A small-molecule ligand and the protein it binds are described below.
Small molecule (SMILES): Cc1cn([C@H]2C[C@H](O[P](=O)(O)OC[C@H]3O[C@@H](n4ccc(N)nc4=O)C[C@@H]3O[P](=O)(O)OC[C@H]3O[C@@H](n4cnc5c(=O)nc(N)[nH]c54)C[C@@H]3O[P](=O)(O)OC[C@H]3O[C@@H](n4cnc5c(=O)nc(N)[nH]c54)C[C@@H]3O)[C@@H](CO[P](=O)(O)O[C@H]3C[C@H](n4cnc5c(=O)nc(N)[nH]c54)O[C@@H]3COP(=O)(O)O)O2)c(=O)[nH]c1=O

Sequence of chain 1.A:
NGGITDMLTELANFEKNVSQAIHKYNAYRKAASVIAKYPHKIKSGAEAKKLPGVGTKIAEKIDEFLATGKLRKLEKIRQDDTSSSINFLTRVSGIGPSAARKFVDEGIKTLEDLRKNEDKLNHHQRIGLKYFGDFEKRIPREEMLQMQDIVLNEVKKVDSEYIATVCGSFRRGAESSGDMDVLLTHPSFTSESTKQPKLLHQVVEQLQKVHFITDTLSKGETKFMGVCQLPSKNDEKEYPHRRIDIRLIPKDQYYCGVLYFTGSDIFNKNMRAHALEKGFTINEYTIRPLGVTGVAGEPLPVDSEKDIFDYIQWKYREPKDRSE

Binding-site contacts:
Ligand atom C4' contacts residue GLY64 of chain 1.A at 3.5 Å.
Ligand atom C3' contacts residue GLY66 of chain 1.A at 3.8 Å.
Ligand atom OP2 contacts residue THR67 of chain 1.A at 3.6 Å (h-bond).
Ligand atom OP1 contacts residue PRO63 of chain 1.A at 3.5 Å.
Ligand atom OP1 contacts residue LEU62 of chain 1.A at 3.6 Å (h-bond).
Ligand atom OP2 contacts residue NA1 of chain 1.L at 3.9 Å.
Ligand atom OP1 contacts residue LYS68 of chain 1.A at 3.6 Å.
Ligand atom P contacts residue LYS68 of chain 1.A at 3.2 Å.
Ligand atom C5' contacts residue GLY64 of chain 1.A at 3.4 Å.
Ligand atom OP1 contacts residue NA1 of chain 1.L at 2.6 Å (h-bond).
Ligand atom P contacts residue NA1 of chain 1.L at 3.7 Å.
Ligand atom OP3 contacts residue LYS35 of chain 1.A at 2.5 Å (salt-bridge).
Ligand atom N7 contacts residue LYS35 of chain 1.A at 3.9 Å.
Ligand atom OP1 contacts residue GLY64 of chain 1.A at 2.8 Å (h-bond).
Ligand atom OP2 contacts residue GLY66 of chain 1.A at 3.7 Å.
Ligand atom P contacts residue ILE69 of chain 1.A at 3.8 Å.
Ligand atom OP2 contacts residue LYS68 of chain 1.A at 2.8 Å (salt-bridge).
Ligand atom P contacts residue GLY64 of chain 1.A at 3.8 Å.
Ligand atom P contacts residue VAL65 of chain 1.A at 3.7 Å.
Ligand atom O3' contacts residue VAL65 of chain 1.A at 3.8 Å.
Ligand atom N3 contacts residue ALA38 of chain 1.A at 3.4 Å.
Ligand atom O3' contacts residue GLY64 of chain 1.A at 3.5 Å.
Ligand atom OP1 contacts residue VAL65 of chain 1.A at 3.2 Å (h-bond).
Ligand atom OP2 contacts residue VAL65 of chain 1.A at 3.6 Å (h-bond).
Ligand atom OP2 contacts residue GLY66 of chain 1.A at 3.9 Å.
Ligand atom P contacts residue LYS68 of chain 1.A at 3.8 Å.
Ligand atom OP1 contacts residue THR67 of chain 1.A at 3.6 Å.
Ligand atom OP1 contacts residue LYS68 of chain 1.A at 2.8 Å (salt-bridge).
Ligand atom OP2 contacts residue LYS68 of chain 1.A at 3.0 Å (salt-bridge).
Ligand atom P contacts residue GLY66 of chain 1.A at 3.6 Å.
Ligand atom O5' contacts residue LYS35 of chain 1.A at 3.5 Å.
Ligand atom C5' contacts residue GLY66 of chain 1.A at 3.7 Å.
Ligand atom OP1 contacts residue GLY66 of chain 1.A at 2.8 Å (h-bond).
Ligand atom OP1 contacts residue LYS35 of chain 1.A at 3.5 Å (salt-bridge).
Ligand atom P contacts residue LYS35 of chain 1.A at 3.5 Å.
Ligand atom O3' contacts residue ILE69 of chain 1.A at 3.5 Å.
Ligand atom O5' contacts residue GLY66 of chain 1.A at 3.6 Å.
Ligand atom C5' contacts residue TYR39 of chain 1.A at 3.6 Å (hydrophobic).
Ligand atom OP1 contacts residue ILE69 of chain 1.A at 2.8 Å (h-bond).
Ligand atom O4' contacts residue ALA38 of chain 1.A at 3.7 Å.